Sequence of chain 1.B:
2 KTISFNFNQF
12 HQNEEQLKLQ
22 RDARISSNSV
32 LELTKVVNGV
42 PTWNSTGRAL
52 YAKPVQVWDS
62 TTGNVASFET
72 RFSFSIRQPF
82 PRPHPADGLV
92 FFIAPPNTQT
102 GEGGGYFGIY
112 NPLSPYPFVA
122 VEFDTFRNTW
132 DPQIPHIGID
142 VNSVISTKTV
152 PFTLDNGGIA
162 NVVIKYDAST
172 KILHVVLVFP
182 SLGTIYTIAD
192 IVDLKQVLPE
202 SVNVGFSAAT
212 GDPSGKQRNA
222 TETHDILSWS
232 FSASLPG

The protein below binds the small molecule below.
Small molecule (SMILES): CC(=O)N[C@@H]1[C@@H](O)[C@@H](O)[C@@H](CO)O[C@@H]1O

Binding-site contacts:
Ligand atom C8 contacts residue SER1 of chain 1.Q at 4.0 Å.
Ligand atom C4 contacts residue ASP88 of chain 1.B at 3.4 Å.
Ligand atom C6 contacts residue ASP213 of chain 1.B at 3.8 Å.
Ligand atom N2 contacts residue ASN129 of chain 1.B at 3.5 Å (h-bond).
Ligand atom O3 contacts residue ASP88 of chain 1.B at 2.7 Å (salt-bridge).
Ligand atom O6 contacts residue GLY216 of chain 1.B at 3.6 Å.
Ligand atom C3 contacts residue SER1 of chain 1.Q at 2.9 Å.
Ligand atom O5 contacts residue GLY216 of chain 1.B at 3.4 Å.
Ligand atom O3 contacts residue ASN129 of chain 1.B at 3.1 Å (h-bond).
Ligand atom C2 contacts residue SER1 of chain 1.Q at 2.4 Å.
Ligand atom C2 contacts residue ASP213 of chain 1.B at 4.0 Å.
Ligand atom O4 contacts residue ASP88 of chain 1.B at 2.6 Å (salt-bridge).
Ligand atom C7 contacts residue ASN129 of chain 1.B at 3.7 Å.
Ligand atom C1 contacts residue SER1 of chain 1.Q at 1.4 Å.
Ligand atom O7 contacts residue GLY105 of chain 1.B at 3.6 Å.
Ligand atom O6 contacts residue HIS85 of chain 1.B at 3.4 Å (h-bond).
Ligand atom C1 contacts residue GLY216 of chain 1.B at 4.1 Å.
Ligand atom C5 contacts residue SER1 of chain 1.Q at 2.9 Å.
Ligand atom O6 contacts residue ALA221 of chain 1.B at 3.5 Å.
Ligand atom C4 contacts residue SER1 of chain 1.Q at 3.5 Å.
Ligand atom C4 contacts residue PHE127 of chain 1.B at 3.8 Å (hydrophobic).
Ligand atom O5 contacts residue ASP213 of chain 1.B at 3.5 Å (salt-bridge).
Ligand atom C3 contacts residue PHE127 of chain 1.B at 3.5 Å (hydrophobic).
Ligand atom C8 contacts residue ASN129 of chain 1.B at 3.8 Å.
Ligand atom C3 contacts residue ASN129 of chain 1.B at 3.7 Å.
Ligand atom C1 contacts residue SER215 of chain 1.B at 3.9 Å.
Ligand atom O4 contacts residue GLY212 of chain 1.B at 3.5 Å.
Ligand atom O3 contacts residue PHE127 of chain 1.B at 3.7 Å.
Ligand atom O7 contacts residue GLY106 of chain 1.B at 3.3 Å (h-bond).
Ligand atom O3 contacts residue GLY106 of chain 1.B at 2.9 Å (h-bond).
Ligand atom O4 contacts residue ASP213 of chain 1.B at 2.9 Å (salt-bridge).
Ligand atom C3 contacts residue ASP88 of chain 1.B at 3.6 Å.
Ligand atom C6 contacts residue ALA221 of chain 1.B at 3.5 Å (hydrophobic).
Ligand atom C5 contacts residue PHE127 of chain 1.B at 4.0 Å (hydrophobic).
Ligand atom N2 contacts residue SER1 of chain 1.Q at 2.8 Å (h-bond).
Ligand atom C7 contacts residue GLY106 of chain 1.B at 4.0 Å.
Ligand atom C6 contacts residue GLY212 of chain 1.B at 3.7 Å.
Ligand atom O3 contacts residue GLY105 of chain 1.B at 3.7 Å.
Ligand atom O4 contacts residue GLY105 of chain 1.B at 3.8 Å.
Ligand atom O5 contacts residue SER1 of chain 1.Q at 2.3 Å (h-bond).